Sequence of chain 59.D:
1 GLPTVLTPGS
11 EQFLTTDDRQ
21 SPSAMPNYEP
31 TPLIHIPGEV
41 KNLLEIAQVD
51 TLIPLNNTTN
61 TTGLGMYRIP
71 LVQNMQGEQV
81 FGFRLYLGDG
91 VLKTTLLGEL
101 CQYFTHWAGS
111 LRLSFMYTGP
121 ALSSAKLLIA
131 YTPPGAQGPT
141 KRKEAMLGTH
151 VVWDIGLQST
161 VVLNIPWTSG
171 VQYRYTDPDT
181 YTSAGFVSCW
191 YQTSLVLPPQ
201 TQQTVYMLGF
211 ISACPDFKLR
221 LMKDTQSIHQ

Sequence of chain 51.C:
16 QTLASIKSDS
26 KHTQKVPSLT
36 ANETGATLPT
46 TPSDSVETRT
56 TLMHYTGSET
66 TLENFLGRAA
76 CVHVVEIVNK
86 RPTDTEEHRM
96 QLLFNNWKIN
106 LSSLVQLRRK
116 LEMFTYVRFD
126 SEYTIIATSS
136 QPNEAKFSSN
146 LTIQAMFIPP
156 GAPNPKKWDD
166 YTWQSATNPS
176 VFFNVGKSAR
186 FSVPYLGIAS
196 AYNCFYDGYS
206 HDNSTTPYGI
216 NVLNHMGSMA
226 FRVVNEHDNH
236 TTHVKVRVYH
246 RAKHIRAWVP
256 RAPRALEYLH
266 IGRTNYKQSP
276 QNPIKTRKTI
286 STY

The protein below binds the small molecule below.
Small molecule (SMILES): Nc1nc(-c2ccccc2)nc2[nH]nc(Nc3ccc(C(F)(F)F)cc3)c12

Sequence of chain 51.B:
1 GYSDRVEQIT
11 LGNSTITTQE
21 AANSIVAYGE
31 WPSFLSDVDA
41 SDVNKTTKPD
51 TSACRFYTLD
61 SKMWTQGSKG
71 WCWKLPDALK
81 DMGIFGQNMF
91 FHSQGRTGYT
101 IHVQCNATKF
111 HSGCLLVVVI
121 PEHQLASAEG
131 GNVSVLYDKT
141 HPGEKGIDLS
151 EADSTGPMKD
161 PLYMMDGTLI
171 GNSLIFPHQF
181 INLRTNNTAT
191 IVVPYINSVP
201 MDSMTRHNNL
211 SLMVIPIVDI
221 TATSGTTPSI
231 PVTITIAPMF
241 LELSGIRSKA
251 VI

Binding-site contacts:
Ligand atom C13 contacts residue ALA196 of chain 51.C at 3.8 Å (hydrophobic).
Ligand atom F2 contacts residue TYR128 of chain 51.C at 3.4 Å.
Ligand atom C17 contacts residue ALA194 of chain 51.C at 3.6 Å (hydrophobic).
Ligand atom C15 contacts residue ALA194 of chain 51.C at 3.5 Å (hydrophobic).
Ligand atom C12 contacts residue LEU218 of chain 51.C at 3.6 Å (hydrophobic).
Ligand atom F2 contacts residue ILE104 of chain 51.C at 3.4 Å.
Ligand atom C13 contacts residue LEU218 of chain 51.C at 3.6 Å (hydrophobic).
Ligand atom C14 contacts residue LEU218 of chain 51.C at 3.5 Å (hydrophobic).
Ligand atom C17 contacts residue ASN198 of chain 51.C at 3.7 Å.
Ligand atom C15 contacts residue SER198 of chain 51.B at 3.6 Å.
Ligand atom N6 contacts residue LEU218 of chain 51.C at 3.4 Å (h-bond).
Ligand atom C13 contacts residue ASN198 of chain 51.C at 2.6 Å.
Ligand atom C6 contacts residue ASN105 of chain 51.C at 3.6 Å.
Ligand atom C2 contacts residue MET221 of chain 51.C at 3.8 Å (hydrophobic).
Ligand atom C6 contacts residue ILE104 of chain 51.C at 3.3 Å (hydrophobic).
Ligand atom F3 contacts residue LEU106 of chain 51.C at 3.5 Å.
Ligand atom N5 contacts residue ASN198 of chain 51.C at 3.0 Å (h-bond).
Ligand atom F3 contacts residue TYR128 of chain 51.C at 3.4 Å.
Ligand atom C3 contacts residue TYR197 of chain 51.C at 3.8 Å (hydrophobic).
Ligand atom N4 contacts residue LEU218 of chain 51.C at 3.0 Å (h-bond).
Ligand atom F1 contacts residue SER126 of chain 51.C at 3.6 Å.
Ligand atom N6 contacts residue MET221 of chain 51.C at 3.2 Å.
Ligand atom F3 contacts residue ILE104 of chain 51.C at 3.7 Å.
Ligand atom C1 contacts residue TYR197 of chain 51.C at 3.8 Å (hydrophobic).
Ligand atom F2 contacts residue MET221 of chain 51.C at 2.9 Å.
Ligand atom N6 contacts residue ASN219 of chain 51.C at 3.5 Å.
Ligand atom C18 contacts residue ILE104 of chain 51.C at 3.9 Å (hydrophobic).
Ligand atom C10 contacts residue LEU218 of chain 51.C at 3.4 Å (hydrophobic).
Ligand atom C6 contacts residue MET221 of chain 51.C at 3.8 Å (hydrophobic).
Ligand atom C15 contacts residue LEU218 of chain 51.C at 3.8 Å (hydrophobic).
Ligand atom N5 contacts residue TYR197 of chain 51.C at 3.8 Å.
Ligand atom C9 contacts residue ASN198 of chain 51.C at 3.1 Å.
Ligand atom C4 contacts residue ASN105 of chain 51.C at 3.4 Å.
Ligand atom N2 contacts residue ASN198 of chain 51.C at 3.3 Å (h-bond).
Ligand atom N3 contacts residue ASN198 of chain 51.C at 2.3 Å (h-bond).
Ligand atom C4 contacts residue MET221 of chain 51.C at 3.7 Å (hydrophobic).
Ligand atom C11 contacts residue LEU218 of chain 51.C at 3.6 Å (hydrophobic).
Ligand atom C15 contacts residue ASN198 of chain 51.C at 2.5 Å.
Ligand atom N3 contacts residue TYR197 of chain 51.C at 3.9 Å.
Ligand atom N1 contacts residue ASN219 of chain 51.C at 3.9 Å.